Sequence of chain 1.A:
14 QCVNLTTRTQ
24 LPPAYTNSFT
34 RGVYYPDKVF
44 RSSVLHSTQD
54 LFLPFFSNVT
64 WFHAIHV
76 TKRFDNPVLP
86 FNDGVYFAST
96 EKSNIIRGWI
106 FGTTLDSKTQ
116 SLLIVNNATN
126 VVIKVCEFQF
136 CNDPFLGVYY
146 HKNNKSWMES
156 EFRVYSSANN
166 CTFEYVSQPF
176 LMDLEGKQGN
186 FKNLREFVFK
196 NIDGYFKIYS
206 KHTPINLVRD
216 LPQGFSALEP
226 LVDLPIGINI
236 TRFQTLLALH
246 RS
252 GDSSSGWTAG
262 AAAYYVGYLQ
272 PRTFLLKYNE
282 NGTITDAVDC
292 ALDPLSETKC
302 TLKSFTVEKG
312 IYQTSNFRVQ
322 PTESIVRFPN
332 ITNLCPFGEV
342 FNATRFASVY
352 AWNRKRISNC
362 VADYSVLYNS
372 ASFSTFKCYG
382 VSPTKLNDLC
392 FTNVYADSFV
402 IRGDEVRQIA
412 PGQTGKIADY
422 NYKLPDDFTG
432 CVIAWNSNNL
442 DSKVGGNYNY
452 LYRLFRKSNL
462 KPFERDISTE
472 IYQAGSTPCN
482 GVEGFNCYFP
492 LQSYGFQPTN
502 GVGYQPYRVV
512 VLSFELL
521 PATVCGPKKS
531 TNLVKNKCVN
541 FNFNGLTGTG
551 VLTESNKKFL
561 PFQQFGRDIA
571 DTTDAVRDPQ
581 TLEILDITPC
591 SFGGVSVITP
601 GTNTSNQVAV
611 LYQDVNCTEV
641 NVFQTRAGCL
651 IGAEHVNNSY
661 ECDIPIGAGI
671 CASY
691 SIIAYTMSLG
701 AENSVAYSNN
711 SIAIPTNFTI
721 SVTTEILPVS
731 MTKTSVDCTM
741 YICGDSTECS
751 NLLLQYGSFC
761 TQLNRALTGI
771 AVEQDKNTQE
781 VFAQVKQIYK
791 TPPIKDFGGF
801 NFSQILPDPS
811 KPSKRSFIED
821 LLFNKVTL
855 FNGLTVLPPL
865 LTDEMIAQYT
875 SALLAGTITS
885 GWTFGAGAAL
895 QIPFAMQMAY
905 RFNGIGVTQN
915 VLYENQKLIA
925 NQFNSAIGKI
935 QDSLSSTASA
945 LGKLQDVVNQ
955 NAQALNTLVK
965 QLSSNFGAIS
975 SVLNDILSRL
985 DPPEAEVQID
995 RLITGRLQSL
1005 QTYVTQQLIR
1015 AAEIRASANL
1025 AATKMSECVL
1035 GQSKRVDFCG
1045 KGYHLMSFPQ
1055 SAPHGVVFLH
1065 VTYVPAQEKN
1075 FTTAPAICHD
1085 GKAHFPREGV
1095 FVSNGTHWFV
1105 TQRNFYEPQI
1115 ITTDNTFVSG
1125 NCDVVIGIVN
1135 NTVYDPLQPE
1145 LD

This small molecule binds to this protein.
Small molecule (SMILES): CC(=O)N[C@@H]1[C@@H](O)[C@H](O)[C@@H](CO)O[C@H]1O

Binding-site contacts:
Ligand atom N2 contacts residue ASN331 of chain 1.A at 2.9 Å (h-bond).
Ligand atom C7 contacts residue GLN580 of chain 1.A at 3.2 Å.
Ligand atom C7 contacts residue ASN331 of chain 1.A at 3.2 Å.
Ligand atom C8 contacts residue PRO579 of chain 1.A at 4.2 Å (hydrophobic).
Ligand atom N2 contacts residue GLN580 of chain 1.A at 2.7 Å (h-bond).
Ligand atom O7 contacts residue GLN580 of chain 1.A at 4.2 Å.
Ligand atom C1 contacts residue GLN580 of chain 1.A at 3.5 Å.
Ligand atom C8 contacts residue GLN580 of chain 1.A at 3.1 Å.
Ligand atom O7 contacts residue ASN331 of chain 1.A at 3.1 Å (h-bond).
Ligand atom C3 contacts residue ASN331 of chain 1.A at 3.8 Å.
Ligand atom C2 contacts residue ASN331 of chain 1.A at 2.5 Å.
Ligand atom C3 contacts residue GLN580 of chain 1.A at 4.3 Å.
Ligand atom C1 contacts residue ASN331 of chain 1.A at 1.4 Å.
Ligand atom C4 contacts residue ASN331 of chain 1.A at 4.2 Å.
Ligand atom C8 contacts residue ASN331 of chain 1.A at 4.4 Å.
Ligand atom C2 contacts residue GLN580 of chain 1.A at 3.6 Å.
Ligand atom O5 contacts residue ASN331 of chain 1.A at 2.4 Å (h-bond).
Ligand atom C8 contacts residue LEU582 of chain 1.A at 4.0 Å (hydrophobic).
Ligand atom C5 contacts residue ASN331 of chain 1.A at 3.7 Å.
Ligand atom C6 contacts residue ASN331 of chain 1.A at 4.3 Å.
Ligand atom C8 contacts residue THR581 of chain 1.A at 4.2 Å.